This small molecule binds to this protein.
Small molecule (SMILES): CC(=O)N[C@H]1[C@H](O[C@H]2[C@H](O)[C@@H](NC(C)=O)CO[C@@H]2CO)O[C@H](CO)[C@@H](O)[C@@H]1O

Binding-site contacts:
Ligand atom O7 contacts residue TYR317 of chain 1.B at 4.1 Å.
Ligand atom O3 contacts residue GLN299 of chain 1.B at 4.3 Å.
Ligand atom O5 contacts residue TYR317 of chain 1.B at 4.1 Å.
Ligand atom C2 contacts residue ASN252 of chain 1.B at 2.4 Å.
Ligand atom O4 contacts residue TYR317 of chain 1.B at 4.5 Å.
Ligand atom C7 contacts residue ASN252 of chain 1.B at 3.5 Å.
Ligand atom C5 contacts residue TYR317 of chain 1.B at 3.8 Å (hydrophobic).
Ligand atom C8 contacts residue ILE319 of chain 1.B at 3.5 Å (hydrophobic).
Ligand atom N2 contacts residue ILE319 of chain 1.B at 3.9 Å.
Ligand atom C7 contacts residue ILE319 of chain 1.B at 4.2 Å (hydrophobic).
Ligand atom O5 contacts residue ASN252 of chain 1.B at 2.4 Å (h-bond).
Ligand atom C1 contacts residue ASN252 of chain 1.B at 1.4 Å.
Ligand atom C5 contacts residue ASN252 of chain 1.B at 3.7 Å.
Ligand atom O7 contacts residue ASN252 of chain 1.B at 3.7 Å.
Ligand atom C1 contacts residue TYR317 of chain 1.B at 4.3 Å (hydrophobic).
Ligand atom C6 contacts residue TYR317 of chain 1.B at 3.8 Å (hydrophobic).
Ligand atom O7 contacts residue GLN299 of chain 1.B at 4.2 Å.
Ligand atom C4 contacts residue ASN252 of chain 1.B at 4.2 Å.
Ligand atom N2 contacts residue ASN252 of chain 1.B at 2.8 Å (h-bond).
Ligand atom C3 contacts residue ASN252 of chain 1.B at 3.8 Å.

Sequence of chain 1.B:
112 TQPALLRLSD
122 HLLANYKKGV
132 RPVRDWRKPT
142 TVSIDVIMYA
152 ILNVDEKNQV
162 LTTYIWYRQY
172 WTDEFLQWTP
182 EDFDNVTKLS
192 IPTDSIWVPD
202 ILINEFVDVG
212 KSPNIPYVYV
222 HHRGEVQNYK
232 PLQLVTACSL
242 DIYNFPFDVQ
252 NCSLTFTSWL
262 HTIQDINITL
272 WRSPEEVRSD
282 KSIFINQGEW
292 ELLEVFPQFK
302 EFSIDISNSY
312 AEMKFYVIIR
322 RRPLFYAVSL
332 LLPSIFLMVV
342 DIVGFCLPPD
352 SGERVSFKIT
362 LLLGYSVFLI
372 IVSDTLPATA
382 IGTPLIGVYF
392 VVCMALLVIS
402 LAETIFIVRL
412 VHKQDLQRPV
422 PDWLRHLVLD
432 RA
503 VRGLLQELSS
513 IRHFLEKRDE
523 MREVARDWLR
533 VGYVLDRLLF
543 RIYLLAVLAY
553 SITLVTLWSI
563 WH